Binding-site contacts:
Ligand atom O7 contacts residue HIS104 of chain 31.B at 4.2 Å.
Ligand atom O5 contacts residue HIS104 of chain 31.B at 3.2 Å (h-bond).
Ligand atom O6 contacts residue HIS104 of chain 31.B at 2.9 Å.
Ligand atom C3 contacts residue ASN154 of chain 14.B at 3.8 Å.
Ligand atom C8 contacts residue GLU155 of chain 14.B at 3.8 Å.
Ligand atom C6 contacts residue HIS104 of chain 31.B at 3.7 Å.
Ligand atom C2 contacts residue ASN154 of chain 14.B at 2.4 Å.
Ligand atom N2 contacts residue ASN154 of chain 14.B at 2.9 Å (h-bond).
Ligand atom C5 contacts residue ASN154 of chain 14.B at 3.7 Å.
Ligand atom O7 contacts residue GLU155 of chain 14.B at 3.8 Å.
Ligand atom C7 contacts residue GLU155 of chain 14.B at 4.1 Å.
Ligand atom C8 contacts residue ASN154 of chain 14.B at 3.8 Å.
Ligand atom C5 contacts residue HIS104 of chain 31.B at 3.3 Å.
Ligand atom C1 contacts residue HIS104 of chain 31.B at 3.2 Å.
Ligand atom O5 contacts residue ASN154 of chain 14.B at 2.4 Å (h-bond).
Ligand atom C2 contacts residue HIS104 of chain 31.B at 4.4 Å.
Ligand atom O7 contacts residue ASN154 of chain 14.B at 3.1 Å (h-bond).
Ligand atom C4 contacts residue ASN154 of chain 14.B at 4.2 Å.
Ligand atom C1 contacts residue ASN154 of chain 14.B at 1.4 Å.
Ligand atom C7 contacts residue ASN154 of chain 14.B at 3.3 Å.

Sequence of chain 31.B:
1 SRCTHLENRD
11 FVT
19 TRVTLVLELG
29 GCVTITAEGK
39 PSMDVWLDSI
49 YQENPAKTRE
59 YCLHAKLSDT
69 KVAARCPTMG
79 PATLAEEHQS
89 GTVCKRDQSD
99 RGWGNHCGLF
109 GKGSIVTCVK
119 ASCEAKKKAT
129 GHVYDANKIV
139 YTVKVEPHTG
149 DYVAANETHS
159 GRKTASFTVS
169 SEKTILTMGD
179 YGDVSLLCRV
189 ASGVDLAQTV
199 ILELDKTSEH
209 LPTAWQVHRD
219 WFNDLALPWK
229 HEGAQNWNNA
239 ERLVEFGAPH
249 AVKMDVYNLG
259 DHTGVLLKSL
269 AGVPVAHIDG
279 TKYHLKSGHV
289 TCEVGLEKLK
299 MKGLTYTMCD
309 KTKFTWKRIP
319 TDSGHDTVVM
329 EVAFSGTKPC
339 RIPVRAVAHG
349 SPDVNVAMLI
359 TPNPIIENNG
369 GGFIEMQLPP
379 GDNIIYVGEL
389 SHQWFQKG

This protein binds this small molecule.
Small molecule (SMILES): CC(=O)N[C@@H]1[C@@H](O)[C@H](O)[C@@H](CO)O[C@H]1O

Sequence of chain 14.B:
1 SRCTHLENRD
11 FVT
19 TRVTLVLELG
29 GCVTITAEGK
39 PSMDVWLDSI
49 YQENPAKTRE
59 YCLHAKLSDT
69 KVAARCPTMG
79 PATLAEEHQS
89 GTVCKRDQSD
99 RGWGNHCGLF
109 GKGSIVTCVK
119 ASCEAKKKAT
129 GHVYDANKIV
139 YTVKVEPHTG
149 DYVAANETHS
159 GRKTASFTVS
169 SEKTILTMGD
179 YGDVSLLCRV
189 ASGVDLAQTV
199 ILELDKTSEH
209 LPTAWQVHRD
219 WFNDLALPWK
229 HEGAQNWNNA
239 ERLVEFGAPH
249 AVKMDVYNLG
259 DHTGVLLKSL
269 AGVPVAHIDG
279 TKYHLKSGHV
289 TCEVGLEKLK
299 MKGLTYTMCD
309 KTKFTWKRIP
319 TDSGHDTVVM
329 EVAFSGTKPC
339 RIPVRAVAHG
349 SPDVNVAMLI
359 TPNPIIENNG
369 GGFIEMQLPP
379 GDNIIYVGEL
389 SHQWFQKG